Binding-site contacts:
Ligand atom C07 contacts residue HEM1 of chain 1.C at 3.3 Å.
Ligand atom C04 contacts residue PRO269 of chain 1.A at 4.0 Å (hydrophobic).
Ligand atom C17 contacts residue GLN182 of chain 1.A at 3.6 Å.
Ligand atom N11 contacts residue TYR266 of chain 1.A at 3.0 Å (h-bond).
Ligand atom C07 contacts residue PHE288 of chain 1.A at 3.8 Å (hydrophobic).
Ligand atom N02 contacts residue HEM1 of chain 1.C at 3.3 Å.
Ligand atom N11 contacts residue GLN182 of chain 1.A at 3.7 Å.
Ligand atom C16 contacts residue ARG185 of chain 1.A at 3.3 Å.
Ligand atom C03 contacts residue HEM1 of chain 1.C at 3.1 Å.
Ligand atom C02 contacts residue GLU296 of chain 1.A at 3.5 Å.
Ligand atom N02 contacts residue TYR292 of chain 1.A at 3.9 Å.
Ligand atom C16 contacts residue GLN182 of chain 1.A at 3.5 Å.
Ligand atom N02 contacts residue TRP291 of chain 1.A at 3.1 Å (h-bond).
Ligand atom C06 contacts residue GLU296 of chain 1.A at 3.5 Å.
Ligand atom C08 contacts residue HEM1 of chain 1.C at 4.0 Å.
Ligand atom N01 contacts residue PRO269 of chain 1.A at 3.8 Å.
Ligand atom C12 contacts residue TYR292 of chain 1.A at 3.1 Å (hydrophobic).
Ligand atom N02 contacts residue GLU296 of chain 1.A at 2.6 Å (salt-bridge).
Ligand atom C02 contacts residue TRP291 of chain 1.A at 4.0 Å (hydrophobic).
Ligand atom C16 contacts residue TYR266 of chain 1.A at 3.6 Å (hydrophobic).
Ligand atom N11 contacts residue ARG185 of chain 1.A at 3.5 Å.
Ligand atom C13 contacts residue TYR292 of chain 1.A at 3.9 Å (hydrophobic).
Ligand atom C08 contacts residue VAL271 of chain 1.A at 3.9 Å (hydrophobic).
Ligand atom C09 contacts residue GLU296 of chain 1.A at 3.6 Å.
Ligand atom C17 contacts residue ARG185 of chain 1.A at 3.4 Å.
Ligand atom C07 contacts residue GLY290 of chain 1.A at 3.7 Å.
Ligand atom C02 contacts residue HEM1 of chain 1.C at 3.7 Å.
Ligand atom C09 contacts residue PRO269 of chain 1.A at 3.7 Å (hydrophobic).
Ligand atom C05 contacts residue VAL271 of chain 1.A at 3.7 Å (hydrophobic).
Ligand atom C15 contacts residue ARG185 of chain 1.A at 3.9 Å.
Ligand atom C08 contacts residue GLU296 of chain 1.A at 3.5 Å.
Ligand atom C02 contacts residue PRO269 of chain 1.A at 3.8 Å (hydrophobic).
Ligand atom C06 contacts residue PRO269 of chain 1.A at 4.0 Å (hydrophobic).
Ligand atom C04 contacts residue HEM1 of chain 1.C at 3.9 Å.
Ligand atom N01 contacts residue GLU296 of chain 1.A at 2.7 Å (salt-bridge).
Ligand atom C12 contacts residue TYR266 of chain 1.A at 3.9 Å (hydrophobic).
Ligand atom N11 contacts residue TYR292 of chain 1.A at 3.4 Å (h-bond).
Ligand atom C12 contacts residue GLN182 of chain 1.A at 3.9 Å.
Ligand atom C18 contacts residue HEM1 of chain 1.C at 4.0 Å.
Ligand atom C15 contacts residue GLN182 of chain 1.A at 3.5 Å.

Sequence of chain 1.A:
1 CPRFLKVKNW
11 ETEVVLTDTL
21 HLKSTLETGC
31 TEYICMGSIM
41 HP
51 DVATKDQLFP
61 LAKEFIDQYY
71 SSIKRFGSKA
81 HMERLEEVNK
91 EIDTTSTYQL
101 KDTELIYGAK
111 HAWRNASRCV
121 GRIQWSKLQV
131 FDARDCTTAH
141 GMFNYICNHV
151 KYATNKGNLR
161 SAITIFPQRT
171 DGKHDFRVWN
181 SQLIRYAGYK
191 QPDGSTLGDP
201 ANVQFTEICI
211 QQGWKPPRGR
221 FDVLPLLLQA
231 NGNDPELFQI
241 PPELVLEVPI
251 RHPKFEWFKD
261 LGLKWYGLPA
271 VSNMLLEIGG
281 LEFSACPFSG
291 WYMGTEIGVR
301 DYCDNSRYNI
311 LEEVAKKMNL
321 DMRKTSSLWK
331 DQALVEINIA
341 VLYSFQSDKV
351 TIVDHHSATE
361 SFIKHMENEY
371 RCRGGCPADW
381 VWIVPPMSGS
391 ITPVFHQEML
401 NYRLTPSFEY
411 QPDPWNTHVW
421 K

A protein and the small-molecule ligand that binds it are described below.
Small molecule (SMILES): Cc1cc(N)nc(CCc2cncc(CCCN(C)C)c2)c1